Sequence of chain 1.B:
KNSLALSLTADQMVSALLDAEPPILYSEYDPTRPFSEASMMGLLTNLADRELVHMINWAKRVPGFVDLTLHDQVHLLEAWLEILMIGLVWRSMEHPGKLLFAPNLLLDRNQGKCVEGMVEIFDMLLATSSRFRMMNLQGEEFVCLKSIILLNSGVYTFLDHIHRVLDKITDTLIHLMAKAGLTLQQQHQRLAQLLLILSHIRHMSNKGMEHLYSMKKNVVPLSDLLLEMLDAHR

Binding-site contacts:
Ligand atom CAM contacts residue LEU228 of chain 1.B at 4.2 Å (hydrophobic).
Ligand atom CAG contacts residue LEU52 of chain 1.B at 3.6 Å (hydrophobic).
Ligand atom CAK contacts residue LEU49 of chain 1.B at 3.4 Å (hydrophobic).
Ligand atom OAQ contacts residue LEU49 of chain 1.B at 3.8 Å.
Ligand atom OAC contacts residue LEU94 of chain 1.B at 3.7 Å.
Ligand atom CAV contacts residue LEU49 of chain 1.B at 3.9 Å (hydrophobic).
Ligand atom OAC contacts residue MET91 of chain 1.B at 3.5 Å.
Ligand atom CAL contacts residue LEU94 of chain 1.B at 4.2 Å (hydrophobic).
Ligand atom CAG contacts residue GLU56 of chain 1.B at 3.0 Å.
Ligand atom CAO contacts residue ALA53 of chain 1.B at 4.1 Å (hydrophobic).
Ligand atom CAH contacts residue GLU56 of chain 1.B at 2.9 Å.
Ligand atom CAS contacts residue ALA53 of chain 1.B at 4.0 Å (hydrophobic).
Ligand atom OAB contacts residue PHE107 of chain 1.B at 4.2 Å.
Ligand atom CAK contacts residue LEU52 of chain 1.B at 4.1 Å (hydrophobic).
Ligand atom CAT contacts residue LEU94 of chain 1.B at 4.2 Å (hydrophobic).
Ligand atom CAO contacts residue LEU49 of chain 1.B at 3.9 Å (hydrophobic).
Ligand atom CAU contacts residue MET91 of chain 1.B at 4.1 Å (hydrophobic).
Ligand atom CAD contacts residue ILE127 of chain 1.B at 4.2 Å (hydrophobic).
Ligand atom CAG contacts residue ALA53 of chain 1.B at 3.9 Å (hydrophobic).
Ligand atom CAH contacts residue ARG97 of chain 1.B at 3.7 Å.
Ligand atom OAB contacts residue LEU49 of chain 1.B at 3.0 Å.
Ligand atom CAA contacts residue HIS227 of chain 1.B at 4.0 Å.
Ligand atom CAD contacts residue MET124 of chain 1.B at 3.3 Å (hydrophobic).
Ligand atom CAL contacts residue LEU90 of chain 1.B at 3.8 Å (hydrophobic).
Ligand atom CAD contacts residue HIS227 of chain 1.B at 4.1 Å.
Ligand atom CAF contacts residue MET124 of chain 1.B at 4.0 Å (hydrophobic).
Ligand atom CAI contacts residue LEU131 of chain 1.B at 3.8 Å (hydrophobic).
Ligand atom CAI contacts residue ILE127 of chain 1.B at 3.9 Å (hydrophobic).
Ligand atom OAQ contacts residue ALA53 of chain 1.B at 3.4 Å.
Ligand atom CAF contacts residue HIS227 of chain 1.B at 3.9 Å.
Ligand atom CAV contacts residue ALA53 of chain 1.B at 4.1 Å (hydrophobic).
Ligand atom CAK contacts residue ALA53 of chain 1.B at 3.6 Å (hydrophobic).
Ligand atom OAC contacts residue LEU90 of chain 1.B at 4.1 Å.
Ligand atom CAP contacts residue MET91 of chain 1.B at 3.8 Å (hydrophobic).
Ligand atom CAE contacts residue ILE127 of chain 1.B at 3.8 Å (hydrophobic).
Ligand atom CAS contacts residue LEU49 of chain 1.B at 3.5 Å (hydrophobic).
Ligand atom CAA contacts residue LEU228 of chain 1.B at 4.2 Å (hydrophobic).
Ligand atom CAE contacts residue MET124 of chain 1.B at 4.0 Å (hydrophobic).
Ligand atom CAL contacts residue GLU56 of chain 1.B at 4.2 Å.
Ligand atom CAA contacts residue GLY224 of chain 1.B at 3.7 Å.

This protein binds this small molecule.
Small molecule (SMILES): CCCCOC(=O)c1ccccc1C(=O)OCc1ccccc1